Binding-site contacts:
Ligand atom CA contacts residue SO41 of chain 3.D at 3.8 Å.
Ligand atom CB contacts residue A2G1 of chain 3.J at 2.4 Å.
Ligand atom CA contacts residue A2G1 of chain 3.J at 3.7 Å.
Ligand atom O contacts residue SO41 of chain 3.E at 4.4 Å.
Ligand atom OG contacts residue PHE127 of chain 3.A at 4.2 Å.
Ligand atom N contacts residue A2G1 of chain 3.J at 4.2 Å.
Ligand atom OG contacts residue SO41 of chain 3.D at 3.1 Å (h-bond).
Ligand atom CB contacts residue SO41 of chain 3.D at 4.0 Å.
Ligand atom CA contacts residue PHE127 of chain 3.A at 4.5 Å (hydrophobic).
Ligand atom N contacts residue SO41 of chain 3.D at 3.0 Å (h-bond).
Ligand atom O contacts residue A2G1 of chain 3.J at 4.4 Å.
Ligand atom OG contacts residue A2G1 of chain 3.J at 1.4 Å.

Sequence of chain 3.A:
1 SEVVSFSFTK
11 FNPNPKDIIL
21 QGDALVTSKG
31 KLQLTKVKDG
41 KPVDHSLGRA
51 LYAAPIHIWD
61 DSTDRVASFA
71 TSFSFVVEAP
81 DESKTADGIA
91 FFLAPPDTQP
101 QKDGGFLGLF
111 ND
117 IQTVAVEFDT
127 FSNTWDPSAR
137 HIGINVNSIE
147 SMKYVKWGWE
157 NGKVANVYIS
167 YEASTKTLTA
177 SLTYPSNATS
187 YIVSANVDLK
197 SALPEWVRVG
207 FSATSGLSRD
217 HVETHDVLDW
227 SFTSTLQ

A protein and the small-molecule ligand that binds it are described below.
Small molecule (SMILES): N[C@@H](CO)C(=O)O